Sequence of chain 1.A:
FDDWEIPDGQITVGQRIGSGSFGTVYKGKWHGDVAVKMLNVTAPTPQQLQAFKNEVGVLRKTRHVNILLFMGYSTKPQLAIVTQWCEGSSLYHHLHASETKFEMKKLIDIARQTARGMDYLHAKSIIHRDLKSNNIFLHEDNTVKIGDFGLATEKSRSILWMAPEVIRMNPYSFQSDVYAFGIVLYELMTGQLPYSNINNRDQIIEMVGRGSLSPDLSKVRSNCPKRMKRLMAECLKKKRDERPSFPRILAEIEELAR

The small molecule below binds the protein below.
Small molecule (SMILES): CCCS(=O)(=O)Nc1ccc(F)c(C(=O)c2c[nH]c3ncc(-c4ccc(OC)cc4)cc23)c1F

Binding-site contacts:
Ligand atom O18 contacts residue PHE140 of chain 1.A at 3.3 Å.
Ligand atom C01 contacts residue LEU71 of chain 1.A at 3.4 Å (hydrophobic).
Ligand atom C23 contacts residue PHE140 of chain 1.A at 3.5 Å (hydrophobic).
Ligand atom N21 contacts residue GLN87 of chain 1.A at 3.1 Å (h-bond).
Ligand atom O06 contacts residue ASP151 of chain 1.A at 3.2 Å.
Ligand atom O18 contacts residue VAL28 of chain 1.A at 3.6 Å.
Ligand atom C01 contacts residue PHE152 of chain 1.A at 3.6 Å (hydrophobic).
Ligand atom O07 contacts residue LYS40 of chain 1.A at 3.5 Å.
Ligand atom N26 contacts residue CYS89 of chain 1.A at 3.0 Å (h-bond).
Ligand atom F15 contacts residue ALA38 of chain 1.A at 3.2 Å.
Ligand atom C02 contacts residue PHE152 of chain 1.A at 3.6 Å (hydrophobic).
Ligand atom F15 contacts residue VAL28 of chain 1.A at 3.5 Å.
Ligand atom C10 contacts residue LYS40 of chain 1.A at 3.4 Å.
Ligand atom F14 contacts residue LEU71 of chain 1.A at 3.1 Å.
Ligand atom C22 contacts residue ALA38 of chain 1.A at 3.3 Å (hydrophobic).
Ligand atom C09 contacts residue THR86 of chain 1.A at 3.5 Å.
Ligand atom C30 contacts residue SER92 of chain 1.A at 3.3 Å.
Ligand atom C08 contacts residue LEU71 of chain 1.A at 3.6 Å (hydrophobic).
Ligand atom F14 contacts residue ASP151 of chain 1.A at 3.2 Å.
Ligand atom O07 contacts residue ILE84 of chain 1.A at 3.6 Å.
Ligand atom N26 contacts residue TRP88 of chain 1.A at 3.7 Å.
Ligand atom C28 contacts residue ILE20 of chain 1.A at 3.7 Å (hydrophobic).
Ligand atom C22 contacts residue LEU71 of chain 1.A at 3.3 Å (hydrophobic).
Ligand atom C32 contacts residue DMS1 of chain 1.D at 3.6 Å.
Ligand atom N21 contacts residue LEU71 of chain 1.A at 3.6 Å.
Ligand atom O06 contacts residue GLY153 of chain 1.A at 2.4 Å (h-bond).
Ligand atom C29 contacts residue SER92 of chain 1.A at 3.4 Å.
Ligand atom N21 contacts residue ALA38 of chain 1.A at 3.3 Å.
Ligand atom C22 contacts residue THR86 of chain 1.A at 3.2 Å.
Ligand atom C25 contacts residue CYS89 of chain 1.A at 3.2 Å (hydrophobic).
Ligand atom C09 contacts residue LYS40 of chain 1.A at 3.7 Å.
Ligand atom N21 contacts residue THR86 of chain 1.A at 3.6 Å.
Ligand atom O33 contacts residue SER92 of chain 1.A at 3.5 Å.
Ligand atom F14 contacts residue PHE140 of chain 1.A at 3.4 Å.
Ligand atom O06 contacts residue PHE152 of chain 1.A at 3.0 Å (h-bond).
Ligand atom N05 contacts residue ASP151 of chain 1.A at 2.9 Å (salt-bridge).
Ligand atom S04 contacts residue ASP151 of chain 1.A at 3.7 Å.
Ligand atom C10 contacts residue THR86 of chain 1.A at 3.6 Å.
Ligand atom C13 contacts residue LEU71 of chain 1.A at 3.2 Å (hydrophobic).
Ligand atom F14 contacts residue GLY150 of chain 1.A at 3.4 Å.